A small-molecule ligand and the protein it binds are described below.
Small molecule (SMILES): CC(=O)N[C@@H]1[C@@H](O)[C@H](O)[C@@H](CO)O[C@H]1O

Sequence of chain 1.P:
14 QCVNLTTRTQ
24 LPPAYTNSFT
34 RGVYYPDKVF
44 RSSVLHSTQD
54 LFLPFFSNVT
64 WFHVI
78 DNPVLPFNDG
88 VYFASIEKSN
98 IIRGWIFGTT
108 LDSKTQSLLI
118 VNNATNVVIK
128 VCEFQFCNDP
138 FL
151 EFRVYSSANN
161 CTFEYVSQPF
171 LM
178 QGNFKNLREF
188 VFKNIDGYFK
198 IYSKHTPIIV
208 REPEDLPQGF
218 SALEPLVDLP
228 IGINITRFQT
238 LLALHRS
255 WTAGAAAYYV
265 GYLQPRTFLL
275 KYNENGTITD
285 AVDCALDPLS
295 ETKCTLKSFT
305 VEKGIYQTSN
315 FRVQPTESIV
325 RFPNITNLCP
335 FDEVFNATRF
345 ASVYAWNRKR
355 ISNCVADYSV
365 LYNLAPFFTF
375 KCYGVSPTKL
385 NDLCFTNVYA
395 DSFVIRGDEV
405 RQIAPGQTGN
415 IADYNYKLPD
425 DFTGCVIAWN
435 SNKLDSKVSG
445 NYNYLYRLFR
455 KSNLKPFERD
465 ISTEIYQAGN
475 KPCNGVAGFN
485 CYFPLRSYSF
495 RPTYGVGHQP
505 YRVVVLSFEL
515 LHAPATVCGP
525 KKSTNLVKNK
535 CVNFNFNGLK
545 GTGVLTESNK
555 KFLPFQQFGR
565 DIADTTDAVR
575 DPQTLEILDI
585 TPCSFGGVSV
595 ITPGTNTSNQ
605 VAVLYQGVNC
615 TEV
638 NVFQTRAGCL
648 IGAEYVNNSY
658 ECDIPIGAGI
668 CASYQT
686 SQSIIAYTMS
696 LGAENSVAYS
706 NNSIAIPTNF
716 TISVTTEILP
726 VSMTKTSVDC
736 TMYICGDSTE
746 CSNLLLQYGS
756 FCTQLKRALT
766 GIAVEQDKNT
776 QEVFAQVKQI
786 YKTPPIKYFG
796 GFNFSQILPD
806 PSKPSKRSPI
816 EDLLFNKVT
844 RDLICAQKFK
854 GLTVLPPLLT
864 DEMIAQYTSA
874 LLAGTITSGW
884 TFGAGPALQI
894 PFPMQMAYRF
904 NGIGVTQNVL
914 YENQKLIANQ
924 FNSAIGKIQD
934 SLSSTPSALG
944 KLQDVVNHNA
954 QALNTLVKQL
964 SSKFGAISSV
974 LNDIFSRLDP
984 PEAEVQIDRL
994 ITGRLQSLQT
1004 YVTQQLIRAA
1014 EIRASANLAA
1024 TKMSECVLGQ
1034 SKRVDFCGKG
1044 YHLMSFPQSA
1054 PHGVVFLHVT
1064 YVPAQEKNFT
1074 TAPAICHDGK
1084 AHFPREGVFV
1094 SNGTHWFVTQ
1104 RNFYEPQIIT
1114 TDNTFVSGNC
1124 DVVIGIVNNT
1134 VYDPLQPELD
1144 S

Binding-site contacts:
Ligand atom C1 contacts residue THR122 of chain 1.P at 3.7 Å.
Ligand atom C3 contacts residue ASN120 of chain 1.P at 3.8 Å.
Ligand atom C6 contacts residue ASN123 of chain 1.P at 3.9 Å.
Ligand atom C3 contacts residue ASN123 of chain 1.P at 4.3 Å.
Ligand atom O7 contacts residue ASN120 of chain 1.P at 3.2 Å (h-bond).
Ligand atom C5 contacts residue ASN123 of chain 1.P at 3.1 Å.
Ligand atom O7 contacts residue ALA121 of chain 1.P at 3.4 Å (h-bond).
Ligand atom C8 contacts residue ASN120 of chain 1.P at 4.1 Å.
Ligand atom O5 contacts residue ASN120 of chain 1.P at 2.4 Å (h-bond).
Ligand atom N2 contacts residue THR122 of chain 1.P at 3.4 Å.
Ligand atom O7 contacts residue THR122 of chain 1.P at 4.2 Å.
Ligand atom C1 contacts residue ASN123 of chain 1.P at 3.2 Å.
Ligand atom C4 contacts residue ASN120 of chain 1.P at 4.2 Å.
Ligand atom C4 contacts residue ASN123 of chain 1.P at 4.3 Å.
Ligand atom C3 contacts residue THR122 of chain 1.P at 3.9 Å.
Ligand atom O5 contacts residue ASN123 of chain 1.P at 3.2 Å (h-bond).
Ligand atom C2 contacts residue THR122 of chain 1.P at 3.9 Å.
Ligand atom C2 contacts residue ASN120 of chain 1.P at 2.5 Å.
Ligand atom C7 contacts residue THR122 of chain 1.P at 4.4 Å.
Ligand atom C5 contacts residue ASN120 of chain 1.P at 3.6 Å.
Ligand atom C7 contacts residue ASN120 of chain 1.P at 3.1 Å.
Ligand atom C1 contacts residue ASN120 of chain 1.P at 1.4 Å.
Ligand atom N2 contacts residue ASN120 of chain 1.P at 2.9 Å (h-bond).
Ligand atom C2 contacts residue ASN123 of chain 1.P at 4.3 Å.